The protein below binds the small molecule below.
Small molecule (SMILES): CC(=O)N[C@H]1[C@H](O[C@H]2[C@H](O)[C@@H](NC(C)=O)CO[C@@H]2CO)O[C@H](CO)[C@@H](O)[C@@H]1O

Binding-site contacts:
Ligand atom C4 contacts residue ASN1071 of chain 1.C at 4.3 Å.
Ligand atom C2 contacts residue ASN1071 of chain 1.C at 2.4 Å.
Ligand atom O5 contacts residue ASN1071 of chain 1.C at 2.4 Å (h-bond).
Ligand atom C8 contacts residue ASN1071 of chain 1.C at 4.2 Å.
Ligand atom C1 contacts residue ASN1071 of chain 1.C at 1.4 Å.
Ligand atom O5 contacts residue ALA703 of chain 1.C at 4.1 Å.
Ligand atom N2 contacts residue ASN1071 of chain 1.C at 2.8 Å (h-bond).
Ligand atom C7 contacts residue ASN1071 of chain 1.C at 3.1 Å.
Ligand atom C3 contacts residue ASN1071 of chain 1.C at 3.8 Å.
Ligand atom C5 contacts residue ALA703 of chain 1.C at 3.6 Å (hydrophobic).
Ligand atom C6 contacts residue ALA703 of chain 1.C at 3.6 Å (hydrophobic).
Ligand atom O7 contacts residue ASN1071 of chain 1.C at 3.0 Å (h-bond).
Ligand atom C5 contacts residue ASN1071 of chain 1.C at 3.7 Å.

Sequence of chain 1.C:
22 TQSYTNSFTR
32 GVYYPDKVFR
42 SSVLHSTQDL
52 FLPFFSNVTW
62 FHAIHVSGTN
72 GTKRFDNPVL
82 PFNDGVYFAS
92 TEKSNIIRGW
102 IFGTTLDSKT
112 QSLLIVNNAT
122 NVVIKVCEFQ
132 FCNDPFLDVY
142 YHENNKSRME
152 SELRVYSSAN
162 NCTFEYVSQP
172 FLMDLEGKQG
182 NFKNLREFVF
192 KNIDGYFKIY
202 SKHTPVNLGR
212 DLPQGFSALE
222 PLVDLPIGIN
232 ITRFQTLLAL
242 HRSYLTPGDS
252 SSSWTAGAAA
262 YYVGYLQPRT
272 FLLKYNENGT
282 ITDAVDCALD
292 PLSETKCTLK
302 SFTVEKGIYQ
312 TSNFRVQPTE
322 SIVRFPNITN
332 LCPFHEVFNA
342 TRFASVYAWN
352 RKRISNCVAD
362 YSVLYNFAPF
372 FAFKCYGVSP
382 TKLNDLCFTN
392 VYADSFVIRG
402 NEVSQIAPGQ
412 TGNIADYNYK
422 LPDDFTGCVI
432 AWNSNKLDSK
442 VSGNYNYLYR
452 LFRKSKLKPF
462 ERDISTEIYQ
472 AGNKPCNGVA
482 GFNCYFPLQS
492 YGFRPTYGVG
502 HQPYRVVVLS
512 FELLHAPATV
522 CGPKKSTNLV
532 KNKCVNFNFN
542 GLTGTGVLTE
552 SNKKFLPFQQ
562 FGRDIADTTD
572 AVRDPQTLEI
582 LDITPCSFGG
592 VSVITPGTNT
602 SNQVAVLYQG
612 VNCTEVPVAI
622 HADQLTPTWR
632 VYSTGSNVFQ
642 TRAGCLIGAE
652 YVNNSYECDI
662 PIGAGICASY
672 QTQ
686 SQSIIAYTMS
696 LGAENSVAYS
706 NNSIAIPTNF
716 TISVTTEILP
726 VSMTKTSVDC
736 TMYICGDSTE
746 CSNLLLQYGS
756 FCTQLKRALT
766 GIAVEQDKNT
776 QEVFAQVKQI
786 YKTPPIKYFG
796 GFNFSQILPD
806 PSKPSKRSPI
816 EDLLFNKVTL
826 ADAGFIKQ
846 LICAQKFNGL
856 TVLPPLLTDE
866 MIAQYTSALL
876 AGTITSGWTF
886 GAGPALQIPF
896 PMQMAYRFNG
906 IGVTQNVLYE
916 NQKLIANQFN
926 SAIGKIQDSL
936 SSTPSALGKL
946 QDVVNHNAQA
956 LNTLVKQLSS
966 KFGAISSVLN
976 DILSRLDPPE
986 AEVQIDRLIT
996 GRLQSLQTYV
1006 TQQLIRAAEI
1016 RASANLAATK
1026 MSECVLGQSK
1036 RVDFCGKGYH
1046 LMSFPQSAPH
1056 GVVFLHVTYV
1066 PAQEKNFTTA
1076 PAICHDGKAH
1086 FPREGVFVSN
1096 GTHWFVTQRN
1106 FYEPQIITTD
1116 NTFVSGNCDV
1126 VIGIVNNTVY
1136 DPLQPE